The protein below binds the small molecule below.
Small molecule (SMILES): Nc1nc2c(ncn2[C@@H]2O[C@H](CO[P](=O)(O)O[P](=O)(O)NP(=O)(O)O)[C@@H](O)[C@H]2O)c(=O)[nH]1

Binding-site contacts:
Ligand atom O3G contacts residue HIS145 of chain 2.C at 3.3 Å (h-bond).
Ligand atom N2 contacts residue ASP172 of chain 1.B at 2.6 Å (salt-bridge).
Ligand atom C2 contacts residue ARG170 of chain 1.B at 3.4 Å.
Ligand atom O1B contacts residue MG1 of chain 1.H at 2.1 Å.
Ligand atom O6 contacts residue VAL225 of chain 1.B at 3.1 Å.
Ligand atom O2B contacts residue LYS37 of chain 1.B at 2.8 Å (salt-bridge).
Ligand atom N3B contacts residue HIS145 of chain 2.C at 3.0 Å (h-bond).
Ligand atom O2G contacts residue LYS37 of chain 1.B at 2.5 Å (salt-bridge).
Ligand atom O2G contacts residue SER33 of chain 1.B at 3.4 Å.
Ligand atom O2B contacts residue LEU35 of chain 1.B at 3.0 Å (h-bond).
Ligand atom N3 contacts residue SER173 of chain 2.C at 3.4 Å (h-bond).
Ligand atom PG contacts residue MG1 of chain 1.H at 3.0 Å.
Ligand atom PB contacts residue MG1 of chain 1.H at 3.2 Å.
Ligand atom C4' contacts residue THR143 of chain 2.C at 3.4 Å.
Ligand atom O4' contacts residue ARG170 of chain 1.B at 3.4 Å.
Ligand atom N3 contacts residue ARG170 of chain 1.B at 3.0 Å (salt-bridge).
Ligand atom O6 contacts residue GLY226 of chain 1.B at 2.8 Å (h-bond).
Ligand atom O2B contacts residue GLY34 of chain 1.B at 3.4 Å (h-bond).
Ligand atom N3B contacts residue MG1 of chain 1.H at 3.3 Å.
Ligand atom N2 contacts residue SER173 of chain 2.C at 3.0 Å (h-bond).
Ligand atom C4 contacts residue ARG170 of chain 1.B at 3.4 Å.
Ligand atom O3G contacts residue GLN63 of chain 1.B at 3.4 Å.
Ligand atom O1G contacts residue THR64 of chain 1.B at 2.9 Å (h-bond).
Ligand atom C2 contacts residue ASP172 of chain 1.B at 3.4 Å.
Ligand atom O1G contacts residue MG1 of chain 1.H at 2.0 Å.
Ligand atom N3B contacts residue GLY34 of chain 1.B at 3.0 Å (h-bond).
Ligand atom O2' contacts residue GLU178 of chain 2.C at 2.8 Å (salt-bridge).
Ligand atom O1A contacts residue THR39 of chain 1.B at 2.9 Å (h-bond).
Ligand atom O1A contacts residue LYS37 of chain 1.B at 3.5 Å (salt-bridge).
Ligand atom O3G contacts residue SER33 of chain 1.B at 2.7 Å (h-bond).
Ligand atom O1A contacts residue SER38 of chain 1.B at 3.2 Å (h-bond).
Ligand atom O2G contacts residue GLY90 of chain 1.B at 3.1 Å (h-bond).
Ligand atom O1B contacts residue SER38 of chain 1.B at 3.0 Å (h-bond).
Ligand atom O2B contacts residue GLY36 of chain 1.B at 3.1 Å (h-bond).
Ligand atom O2' contacts residue ARG241 of chain 1.B at 2.9 Å (salt-bridge).
Ligand atom O3A contacts residue GLY36 of chain 1.B at 3.0 Å (h-bond).
Ligand atom C4 contacts residue ARG241 of chain 1.B at 3.4 Å.
Ligand atom O1A contacts residue GLY36 of chain 1.B at 3.1 Å.
Ligand atom N1 contacts residue ASP172 of chain 1.B at 2.7 Å (salt-bridge).
Ligand atom O2A contacts residue HIS145 of chain 2.C at 3.3 Å.

Sequence of chain 2.C:
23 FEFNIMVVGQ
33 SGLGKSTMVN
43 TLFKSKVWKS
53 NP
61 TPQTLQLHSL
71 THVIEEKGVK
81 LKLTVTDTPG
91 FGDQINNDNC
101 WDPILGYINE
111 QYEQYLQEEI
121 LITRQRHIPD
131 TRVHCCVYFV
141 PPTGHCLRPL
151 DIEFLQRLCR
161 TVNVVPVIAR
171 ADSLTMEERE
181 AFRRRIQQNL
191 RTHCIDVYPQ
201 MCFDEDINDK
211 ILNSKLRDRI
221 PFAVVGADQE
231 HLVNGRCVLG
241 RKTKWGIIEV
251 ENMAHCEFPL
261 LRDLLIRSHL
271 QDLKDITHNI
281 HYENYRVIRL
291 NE

Sequence of chain 1.B:
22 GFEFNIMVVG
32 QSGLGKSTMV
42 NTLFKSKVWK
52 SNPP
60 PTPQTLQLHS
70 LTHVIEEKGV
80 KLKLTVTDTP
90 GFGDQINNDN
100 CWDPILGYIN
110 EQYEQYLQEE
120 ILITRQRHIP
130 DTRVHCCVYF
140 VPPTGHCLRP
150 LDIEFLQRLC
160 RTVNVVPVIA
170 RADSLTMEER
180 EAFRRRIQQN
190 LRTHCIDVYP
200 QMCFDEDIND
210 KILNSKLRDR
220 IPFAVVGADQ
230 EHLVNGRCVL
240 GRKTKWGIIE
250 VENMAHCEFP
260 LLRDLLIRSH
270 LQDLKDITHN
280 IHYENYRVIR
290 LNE